A small-molecule ligand and the protein it binds are described below.
Small molecule (SMILES): CC(=O)N[C@H]1[C@H](O[C@H]2[C@H](O)[C@@H](NC(C)=O)CO[C@@H]2CO)O[C@H](CO)[C@@H](O)[C@@H]1O

Sequence of chain 54.E:
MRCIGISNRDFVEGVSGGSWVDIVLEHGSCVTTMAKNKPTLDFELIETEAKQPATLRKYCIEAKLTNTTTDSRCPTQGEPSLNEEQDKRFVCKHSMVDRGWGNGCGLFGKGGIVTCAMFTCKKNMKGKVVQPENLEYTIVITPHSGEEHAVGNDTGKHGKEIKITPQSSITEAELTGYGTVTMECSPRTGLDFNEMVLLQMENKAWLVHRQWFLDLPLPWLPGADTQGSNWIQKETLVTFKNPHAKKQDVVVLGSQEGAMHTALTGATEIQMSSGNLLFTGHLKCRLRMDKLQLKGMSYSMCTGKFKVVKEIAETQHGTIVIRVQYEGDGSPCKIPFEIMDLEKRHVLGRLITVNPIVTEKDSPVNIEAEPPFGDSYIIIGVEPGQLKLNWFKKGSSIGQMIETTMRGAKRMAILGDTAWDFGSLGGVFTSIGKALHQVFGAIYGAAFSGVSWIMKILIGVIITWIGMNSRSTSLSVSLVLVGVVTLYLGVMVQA

Sequence of chain 54.C:
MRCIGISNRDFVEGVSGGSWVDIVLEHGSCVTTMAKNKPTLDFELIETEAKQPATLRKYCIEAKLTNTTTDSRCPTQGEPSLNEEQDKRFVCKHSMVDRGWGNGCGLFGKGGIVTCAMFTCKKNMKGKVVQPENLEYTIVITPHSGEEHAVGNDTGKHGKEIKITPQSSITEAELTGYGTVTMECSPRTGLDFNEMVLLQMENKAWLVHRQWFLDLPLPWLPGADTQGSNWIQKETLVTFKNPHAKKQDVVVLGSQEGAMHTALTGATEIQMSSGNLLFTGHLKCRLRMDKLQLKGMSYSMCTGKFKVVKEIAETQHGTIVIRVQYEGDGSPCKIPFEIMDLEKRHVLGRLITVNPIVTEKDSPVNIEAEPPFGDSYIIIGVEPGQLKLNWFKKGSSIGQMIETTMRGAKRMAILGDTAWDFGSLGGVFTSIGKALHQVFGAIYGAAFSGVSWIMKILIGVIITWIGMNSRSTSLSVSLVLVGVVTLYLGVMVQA

Binding-site contacts:
Ligand atom N2 contacts residue ASN153 of chain 54.C at 3.2 Å (h-bond).
Ligand atom C6 contacts residue HIS158 of chain 54.C at 3.9 Å.
Ligand atom C2 contacts residue HIS149 of chain 54.C at 3.6 Å.
Ligand atom O7 contacts residue ASN103 of chain 54.E at 4.5 Å.
Ligand atom C1 contacts residue THR155 of chain 54.C at 3.7 Å.
Ligand atom C2 contacts residue ASN153 of chain 54.C at 2.6 Å.
Ligand atom C6 contacts residue HIS149 of chain 54.C at 4.1 Å.
Ligand atom O7 contacts residue GLY102 of chain 54.E at 3.0 Å (h-bond).
Ligand atom O5 contacts residue THR155 of chain 54.C at 3.8 Å.
Ligand atom C5 contacts residue HIS158 of chain 54.C at 4.2 Å.
Ligand atom C1 contacts residue HIS149 of chain 54.C at 3.7 Å.
Ligand atom O6 contacts residue HIS158 of chain 54.C at 3.4 Å.
Ligand atom C8 contacts residue TRP101 of chain 54.E at 4.4 Å (hydrophobic).
Ligand atom C1 contacts residue ASN153 of chain 54.C at 1.4 Å.
Ligand atom O5 contacts residue HIS149 of chain 54.C at 3.8 Å.
Ligand atom C4 contacts residue ASN153 of chain 54.C at 4.2 Å.
Ligand atom C5 contacts residue HIS149 of chain 54.C at 3.6 Å.
Ligand atom O7 contacts residue TRP101 of chain 54.E at 3.4 Å (h-bond).
Ligand atom C7 contacts residue ASN153 of chain 54.C at 3.6 Å.
Ligand atom O7 contacts residue ASN153 of chain 54.C at 4.0 Å.
Ligand atom O5 contacts residue ASN153 of chain 54.C at 2.2 Å (h-bond).
Ligand atom C7 contacts residue TRP101 of chain 54.E at 4.3 Å (hydrophobic).
Ligand atom C8 contacts residue ALA150 of chain 54.C at 4.5 Å (hydrophobic).
Ligand atom C5 contacts residue ASN153 of chain 54.C at 3.6 Å.
Ligand atom C3 contacts residue HIS149 of chain 54.C at 4.3 Å.
Ligand atom C6 contacts residue GLY156 of chain 54.C at 3.8 Å.
Ligand atom C8 contacts residue HIS149 of chain 54.C at 3.5 Å.
Ligand atom C4 contacts residue HIS149 of chain 54.C at 3.7 Å.
Ligand atom O3 contacts residue HIS149 of chain 54.C at 4.2 Å.
Ligand atom C7 contacts residue GLY102 of chain 54.E at 4.0 Å.
Ligand atom C5 contacts residue GLY156 of chain 54.C at 4.0 Å.
Ligand atom O5 contacts residue HIS158 of chain 54.C at 3.2 Å.
Ligand atom O5 contacts residue GLY156 of chain 54.C at 3.9 Å.
Ligand atom C3 contacts residue ASN153 of chain 54.C at 3.9 Å.
Ligand atom C1 contacts residue HIS158 of chain 54.C at 4.1 Å.
Ligand atom C8 contacts residue ASN153 of chain 54.C at 3.9 Å.
Ligand atom O6 contacts residue HIS149 of chain 54.C at 3.6 Å.